Binding-site contacts:
Ligand atom C8 contacts residue ASP260 of chain 1.A at 4.2 Å.
Ligand atom C3 contacts residue THR259 of chain 1.A at 4.4 Å.
Ligand atom O5 contacts residue ASN257 of chain 1.A at 2.4 Å (h-bond).
Ligand atom N2 contacts residue ASP260 of chain 1.A at 3.5 Å (salt-bridge).
Ligand atom C1 contacts residue ASN257 of chain 1.A at 1.4 Å.
Ligand atom N2 contacts residue ASN257 of chain 1.A at 2.9 Å (h-bond).
Ligand atom C4 contacts residue ASN257 of chain 1.A at 4.2 Å.
Ligand atom O7 contacts residue ASP260 of chain 1.A at 3.0 Å (salt-bridge).
Ligand atom C3 contacts residue ASN257 of chain 1.A at 3.8 Å.
Ligand atom C2 contacts residue ASN257 of chain 1.A at 2.5 Å.
Ligand atom C6 contacts residue THR259 of chain 1.A at 3.4 Å.
Ligand atom N2 contacts residue HIS367 of chain 1.A at 4.5 Å.
Ligand atom N2 contacts residue LYS378 of chain 1.A at 4.2 Å.
Ligand atom C7 contacts residue ASP260 of chain 1.A at 3.3 Å.
Ligand atom O5 contacts residue THR259 of chain 1.A at 2.5 Å (h-bond).
Ligand atom C2 contacts residue THR259 of chain 1.A at 3.7 Å.
Ligand atom C2 contacts residue ASP260 of chain 1.A at 3.5 Å.
Ligand atom C5 contacts residue THR259 of chain 1.A at 3.3 Å.
Ligand atom C1 contacts residue THR259 of chain 1.A at 3.4 Å.
Ligand atom C3 contacts residue LYS378 of chain 1.A at 4.5 Å.
Ligand atom C5 contacts residue ASN257 of chain 1.A at 3.7 Å.
Ligand atom O7 contacts residue ASN257 of chain 1.A at 4.3 Å.
Ligand atom C7 contacts residue ASN257 of chain 1.A at 3.8 Å.
Ligand atom C1 contacts residue ASP260 of chain 1.A at 3.9 Å.
Ligand atom C4 contacts residue THR259 of chain 1.A at 3.7 Å.
Ligand atom O6 contacts residue THR259 of chain 1.A at 3.1 Å (h-bond).

Sequence of chain 1.A:
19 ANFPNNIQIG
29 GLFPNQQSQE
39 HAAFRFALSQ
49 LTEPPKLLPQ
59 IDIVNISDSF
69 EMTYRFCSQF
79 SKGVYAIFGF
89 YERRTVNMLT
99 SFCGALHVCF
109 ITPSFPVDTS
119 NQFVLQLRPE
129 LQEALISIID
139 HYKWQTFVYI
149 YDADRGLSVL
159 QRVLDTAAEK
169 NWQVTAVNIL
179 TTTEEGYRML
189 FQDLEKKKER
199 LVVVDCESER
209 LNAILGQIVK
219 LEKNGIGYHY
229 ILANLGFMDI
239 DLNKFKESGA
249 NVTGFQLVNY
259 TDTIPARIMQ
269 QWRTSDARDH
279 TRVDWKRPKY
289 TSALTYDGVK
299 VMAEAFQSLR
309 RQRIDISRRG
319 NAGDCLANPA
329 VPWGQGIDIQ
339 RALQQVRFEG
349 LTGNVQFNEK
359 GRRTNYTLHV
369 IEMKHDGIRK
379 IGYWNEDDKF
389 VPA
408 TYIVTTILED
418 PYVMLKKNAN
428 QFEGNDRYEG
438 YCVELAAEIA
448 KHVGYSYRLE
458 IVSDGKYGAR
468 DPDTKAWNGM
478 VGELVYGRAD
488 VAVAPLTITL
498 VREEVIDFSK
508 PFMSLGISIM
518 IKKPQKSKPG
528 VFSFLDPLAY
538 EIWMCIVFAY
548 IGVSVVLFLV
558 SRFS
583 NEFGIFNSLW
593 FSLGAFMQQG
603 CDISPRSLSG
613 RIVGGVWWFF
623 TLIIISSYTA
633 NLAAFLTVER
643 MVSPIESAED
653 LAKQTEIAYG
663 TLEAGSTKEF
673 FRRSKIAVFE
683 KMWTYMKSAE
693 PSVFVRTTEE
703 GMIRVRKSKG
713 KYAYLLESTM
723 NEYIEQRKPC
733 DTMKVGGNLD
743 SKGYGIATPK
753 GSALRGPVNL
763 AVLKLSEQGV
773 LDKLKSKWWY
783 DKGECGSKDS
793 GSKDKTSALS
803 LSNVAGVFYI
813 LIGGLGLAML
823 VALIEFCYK

A protein and the small-molecule ligand that binds it are described below.
Small molecule (SMILES): CC(=O)N[C@@H]1[C@@H](O)[C@H](O)[C@@H](CO)O[C@H]1O